Sequence of chain 1.B:
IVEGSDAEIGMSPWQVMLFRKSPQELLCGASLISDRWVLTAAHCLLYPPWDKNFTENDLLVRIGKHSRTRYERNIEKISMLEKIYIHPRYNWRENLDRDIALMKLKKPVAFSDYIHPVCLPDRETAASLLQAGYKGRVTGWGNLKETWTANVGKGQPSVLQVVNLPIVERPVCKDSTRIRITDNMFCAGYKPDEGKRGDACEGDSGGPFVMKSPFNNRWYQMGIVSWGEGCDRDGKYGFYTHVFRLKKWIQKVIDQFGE

Binding-site contacts:
Ligand atom C26 contacts residue TRP227 of chain 1.B at 3.2 Å (hydrophobic).
Ligand atom C11 contacts residue TRP227 of chain 1.B at 3.5 Å (hydrophobic).
Ligand atom C27 contacts residue ALA200 of chain 1.B at 3.3 Å (hydrophobic).
Ligand atom C22 contacts residue SER226 of chain 1.B at 3.5 Å.
Ligand atom O35 contacts residue GLU202 of chain 1.B at 3.4 Å (salt-bridge).
Ligand atom O32 contacts residue HIS43 of chain 1.B at 3.0 Å (h-bond).
Ligand atom C21 contacts residue SER205 of chain 1.B at 1.2 Å.
Ligand atom C25 contacts residue TRP227 of chain 1.B at 3.7 Å (hydrophobic).
Ligand atom C27 contacts residue GLY230 of chain 1.B at 3.2 Å.
Ligand atom C12 contacts residue TRP227 of chain 1.B at 3.7 Å (hydrophobic).
Ligand atom C12 contacts residue SER226 of chain 1.B at 3.8 Å.
Ligand atom C25 contacts residue ALA200 of chain 1.B at 3.9 Å (hydrophobic).
Ligand atom C15 contacts residue TRP50 of chain 1.B at 3.8 Å (hydrophobic).
Ligand atom O32 contacts residue SER205 of chain 1.B at 3.5 Å (h-bond).
Ligand atom C20 contacts residue SER205 of chain 1.B at 2.4 Å.
Ligand atom C17 contacts residue HIS43 of chain 1.B at 3.3 Å.
Ligand atom C22 contacts residue SER205 of chain 1.B at 2.7 Å.
Ligand atom C28 contacts residue HIS43 of chain 1.B at 3.4 Å.
Ligand atom O33 contacts residue CYS201 of chain 1.B at 3.5 Å (h-bond).
Ligand atom C21 contacts residue GLY203 of chain 1.B at 3.7 Å.
Ligand atom C23 contacts residue SER205 of chain 1.B at 3.9 Å.
Ligand atom C17 contacts residue SER205 of chain 1.B at 3.1 Å.
Ligand atom C27 contacts residue CYS201 of chain 1.B at 3.9 Å (hydrophobic).
Ligand atom O35 contacts residue CYS201 of chain 1.B at 3.3 Å.
Ligand atom C16 contacts residue HIS43 of chain 1.B at 3.7 Å.
Ligand atom C7 contacts residue TYR47 of chain 1.B at 4.0 Å (hydrophobic).
Ligand atom O33 contacts residue SER205 of chain 1.B at 2.1 Å (h-bond).
Ligand atom C6 contacts residue TYR47 of chain 1.B at 3.8 Å (hydrophobic).
Ligand atom C24 contacts residue VAL225 of chain 1.B at 3.8 Å (hydrophobic).
Ligand atom C26 contacts residue ALA200 of chain 1.B at 3.6 Å (hydrophobic).
Ligand atom C1 contacts residue GLY228 of chain 1.B at 3.6 Å.
Ligand atom O33 contacts residue GLY203 of chain 1.B at 2.6 Å (h-bond).
Ligand atom C11 contacts residue GLY228 of chain 1.B at 3.8 Å.
Ligand atom C16 contacts residue SER205 of chain 1.B at 3.7 Å.
Ligand atom C12 contacts residue GLY228 of chain 1.B at 3.9 Å.
Ligand atom C19 contacts residue TYR47 of chain 1.B at 3.6 Å (hydrophobic).
Ligand atom O32 contacts residue LYS52 of chain 1.B at 3.7 Å.
Ligand atom C24 contacts residue TRP227 of chain 1.B at 3.9 Å (hydrophobic).
Ligand atom O33 contacts residue ASP204 of chain 1.B at 3.1 Å (salt-bridge).
Ligand atom O33 contacts residue GLU202 of chain 1.B at 3.3 Å.

The protein below binds the small molecule below.
Small molecule (SMILES): CC(=O)O[C@@H]1CC[C@@]2(C)[C@@H](CC=C3[C@@H]2CC[C@@]2(C)[C@H]([C@H](C=O)CC(=O)C=C(C)C)[C@@H](O)C[C@]32C)[C@]1(C)C(=O)O